Binding-site contacts:
Ligand atom O contacts residue GLN316 of chain 1.A at 3.3 Å (h-bond).
Ligand atom N1 contacts residue PHE322 of chain 1.A at 3.7 Å.
Ligand atom C contacts residue ASN267 of chain 1.A at 3.5 Å.
Ligand atom C7 contacts residue MET303 of chain 1.A at 4.0 Å (hydrophobic).
Ligand atom C14 contacts residue PHE319 of chain 1.A at 3.7 Å (hydrophobic).
Ligand atom N2 contacts residue PHE322 of chain 1.A at 3.5 Å.
Ligand atom C contacts residue ALA279 of chain 1.A at 3.6 Å (hydrophobic).
Ligand atom C4 contacts residue GLN316 of chain 1.A at 3.7 Å.
Ligand atom O1 contacts residue GLN316 of chain 1.A at 3.4 Å (h-bond).
Ligand atom C4 contacts residue GLY315 of chain 1.A at 3.6 Å.
Ligand atom O2 contacts residue PHE319 of chain 1.A at 3.8 Å.
Ligand atom N contacts residue PHE322 of chain 1.A at 3.6 Å.
Ligand atom C6 contacts residue GLY315 of chain 1.A at 3.3 Å.
Ligand atom N4 contacts residue PHE286 of chain 1.A at 3.9 Å.
Ligand atom C12 contacts residue PHE319 of chain 1.A at 3.9 Å (hydrophobic).
Ligand atom C7 contacts residue PHE319 of chain 1.A at 4.0 Å (hydrophobic).
Ligand atom O2 contacts residue MET303 of chain 1.A at 3.9 Å.
Ligand atom N3 contacts residue PHE322 of chain 1.A at 3.5 Å.
Ligand atom C30 contacts residue MET227 of chain 1.A at 3.6 Å (hydrophobic).
Ligand atom C29 contacts residue MET227 of chain 1.A at 3.8 Å (hydrophobic).
Ligand atom C8 contacts residue GLY318 of chain 1.A at 3.8 Å.
Ligand atom O2 contacts residue GLY315 of chain 1.A at 3.9 Å.
Ligand atom C contacts residue VAL282 of chain 1.A at 4.0 Å (hydrophobic).
Ligand atom C5 contacts residue GLY315 of chain 1.A at 3.8 Å.
Ligand atom C20 contacts residue MET227 of chain 1.A at 3.9 Å (hydrophobic).
Ligand atom C2 contacts residue VAL282 of chain 1.A at 3.9 Å (hydrophobic).
Ligand atom C31 contacts residue ILE265 of chain 1.A at 3.9 Å (hydrophobic).
Ligand atom C9 contacts residue GLY318 of chain 1.A at 3.9 Å.
Ligand atom C contacts residue TRP278 of chain 1.A at 4.0 Å (hydrophobic).
Ligand atom O3 contacts residue MET227 of chain 1.A at 3.3 Å.
Ligand atom C26 contacts residue MET227 of chain 1.A at 3.9 Å (hydrophobic).
Ligand atom C30 contacts residue ASP264 of chain 1.A at 3.8 Å.
Ligand atom C17 contacts residue ASN267 of chain 1.A at 3.7 Å.
Ligand atom C29 contacts residue ASP264 of chain 1.A at 3.7 Å.
Ligand atom C1 contacts residue VAL282 of chain 1.A at 3.7 Å (hydrophobic).
Ligand atom C11 contacts residue VAL323 of chain 1.A at 3.8 Å (hydrophobic).
Ligand atom O contacts residue VAL282 of chain 1.A at 3.8 Å.
Ligand atom C8 contacts residue PHE319 of chain 1.A at 3.8 Å (hydrophobic).
Ligand atom C13 contacts residue PHE322 of chain 1.A at 3.5 Å (hydrophobic).
Ligand atom C contacts residue GLN316 of chain 1.A at 3.9 Å.

Sequence of chain 1.A:
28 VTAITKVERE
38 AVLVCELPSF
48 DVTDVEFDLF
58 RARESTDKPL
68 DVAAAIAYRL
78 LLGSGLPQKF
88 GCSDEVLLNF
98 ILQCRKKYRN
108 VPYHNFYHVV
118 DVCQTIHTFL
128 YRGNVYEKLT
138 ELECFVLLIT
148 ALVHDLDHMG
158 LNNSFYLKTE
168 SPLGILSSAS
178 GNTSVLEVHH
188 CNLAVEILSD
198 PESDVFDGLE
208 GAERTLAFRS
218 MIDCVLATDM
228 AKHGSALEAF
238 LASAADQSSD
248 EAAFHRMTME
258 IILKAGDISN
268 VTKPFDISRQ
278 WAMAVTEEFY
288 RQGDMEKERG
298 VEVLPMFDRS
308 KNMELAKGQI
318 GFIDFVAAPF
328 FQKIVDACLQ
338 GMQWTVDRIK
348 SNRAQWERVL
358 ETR

This small molecule binds to this protein.
Small molecule (SMILES): COc1ccc(C2=NN(C3CCCCCC3)C(=O)[C@@H]3CC=CC[C@H]23)cc1OCCCCOc1ccc(-c2nnn[nH]2)cc1